Sequence of chain 1.B:
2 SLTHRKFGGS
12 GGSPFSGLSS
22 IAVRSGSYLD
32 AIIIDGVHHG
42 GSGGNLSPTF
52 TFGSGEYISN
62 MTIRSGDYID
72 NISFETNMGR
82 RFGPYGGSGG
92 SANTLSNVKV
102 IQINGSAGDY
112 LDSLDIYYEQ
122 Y

Sequence of chain 1.A:
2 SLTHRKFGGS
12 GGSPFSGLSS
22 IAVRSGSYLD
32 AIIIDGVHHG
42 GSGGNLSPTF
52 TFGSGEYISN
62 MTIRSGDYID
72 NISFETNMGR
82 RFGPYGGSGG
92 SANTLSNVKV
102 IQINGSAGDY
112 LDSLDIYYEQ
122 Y

The protein below binds the small molecule below.
Small molecule (SMILES): OC[C@H]1O[C@@H](O)[C@@H](O)[C@@H](O)[C@@H]1O

Binding-site contacts:
Ligand atom O6 contacts residue TYR111 of chain 1.A at 3.1 Å (h-bond).
Ligand atom O6 contacts residue MAN1 of chain 1.C at 0.6 Å (h-bond).
Ligand atom O4 contacts residue GLY12 of chain 1.B at 3.4 Å.
Ligand atom C2 contacts residue MAN1 of chain 1.C at 0.9 Å.
Ligand atom O2 contacts residue GLY109 of chain 1.A at 3.5 Å.
Ligand atom O6 contacts residue ASP110 of chain 1.A at 3.0 Å (salt-bridge).
Ligand atom O3 contacts residue GLY13 of chain 1.B at 2.8 Å (h-bond).
Ligand atom C4 contacts residue GLY13 of chain 1.B at 3.4 Å.
Ligand atom O3 contacts residue GLY12 of chain 1.B at 3.4 Å.
Ligand atom O4 contacts residue TYR69 of chain 1.A at 4.1 Å.
Ligand atom C1 contacts residue MAN1 of chain 1.C at 0.6 Å.
Ligand atom O6 contacts residue ASP113 of chain 1.A at 2.7 Å (salt-bridge).
Ligand atom O4 contacts residue GLY13 of chain 1.B at 3.7 Å.
Ligand atom C6 contacts residue TYR111 of chain 1.A at 3.9 Å (hydrophobic).
Ligand atom C4 contacts residue ASP113 of chain 1.A at 3.2 Å.
Ligand atom O2 contacts residue MAN1 of chain 1.C at 1.0 Å (h-bond).
Ligand atom C5 contacts residue MAN1 of chain 1.C at 0.6 Å.
Ligand atom O5 contacts residue GLY109 of chain 1.A at 3.7 Å.
Ligand atom O5 contacts residue ASP110 of chain 1.A at 3.3 Å (salt-bridge).
Ligand atom C2 contacts residue GLY13 of chain 1.B at 4.1 Å.
Ligand atom O2 contacts residue GLY13 of chain 1.B at 3.3 Å.
Ligand atom C6 contacts residue MAN1 of chain 1.C at 0.5 Å.
Ligand atom O3 contacts residue MAN1 of chain 1.C at 0.8 Å (h-bond).
Ligand atom O1 contacts residue ASP110 of chain 1.A at 3.9 Å.
Ligand atom C3 contacts residue MAN1 of chain 1.C at 0.7 Å.
Ligand atom C1 contacts residue ASP110 of chain 1.A at 4.2 Å.
Ligand atom O4 contacts residue ASP113 of chain 1.A at 2.6 Å (salt-bridge).
Ligand atom O1 contacts residue GLY109 of chain 1.A at 4.1 Å.
Ligand atom O1 contacts residue MAN1 of chain 1.C at 1.5 Å.
Ligand atom O4 contacts residue MAN1 of chain 1.C at 0.6 Å (h-bond).
Ligand atom C3 contacts residue GLY13 of chain 1.B at 3.5 Å.
Ligand atom C6 contacts residue ASP113 of chain 1.A at 3.4 Å.
Ligand atom C4 contacts residue MAN1 of chain 1.C at 0.7 Å.
Ligand atom O6 contacts residue GLY109 of chain 1.A at 3.1 Å.
Ligand atom C6 contacts residue ASP110 of chain 1.A at 3.9 Å.
Ligand atom O5 contacts residue MAN1 of chain 1.C at 0.8 Å (h-bond).
Ligand atom O6 contacts residue ALA108 of chain 1.A at 4.2 Å.
Ligand atom C5 contacts residue ASP113 of chain 1.A at 3.9 Å.
Ligand atom C4 contacts residue GLY12 of chain 1.B at 4.0 Å.
Ligand atom C6 contacts residue TYR69 of chain 1.A at 3.9 Å (hydrophobic).